Sequence of chain 5.A:
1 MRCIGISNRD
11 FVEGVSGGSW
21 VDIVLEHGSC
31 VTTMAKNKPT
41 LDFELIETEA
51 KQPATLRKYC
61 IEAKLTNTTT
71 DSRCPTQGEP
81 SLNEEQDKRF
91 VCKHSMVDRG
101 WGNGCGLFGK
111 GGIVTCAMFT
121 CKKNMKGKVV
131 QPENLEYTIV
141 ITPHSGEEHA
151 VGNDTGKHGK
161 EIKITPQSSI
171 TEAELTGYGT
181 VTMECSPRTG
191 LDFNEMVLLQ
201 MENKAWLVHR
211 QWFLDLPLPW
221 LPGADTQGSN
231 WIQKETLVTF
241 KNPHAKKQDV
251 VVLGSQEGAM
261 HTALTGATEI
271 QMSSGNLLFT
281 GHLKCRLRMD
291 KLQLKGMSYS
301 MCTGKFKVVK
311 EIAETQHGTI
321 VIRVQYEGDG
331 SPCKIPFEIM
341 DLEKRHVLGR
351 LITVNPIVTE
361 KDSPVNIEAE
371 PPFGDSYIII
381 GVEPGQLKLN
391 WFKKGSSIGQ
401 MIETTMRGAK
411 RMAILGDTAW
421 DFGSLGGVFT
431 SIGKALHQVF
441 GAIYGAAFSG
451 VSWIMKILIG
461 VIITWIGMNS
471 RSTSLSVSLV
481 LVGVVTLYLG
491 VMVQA

Binding-site contacts:
Ligand atom O5 contacts residue ASN153 of chain 34.A at 2.3 Å (h-bond).
Ligand atom C5 contacts residue HIS158 of chain 34.A at 4.0 Å.
Ligand atom C4 contacts residue ASN153 of chain 34.A at 4.2 Å.
Ligand atom C1 contacts residue ASN153 of chain 34.A at 1.4 Å.
Ligand atom N2 contacts residue ASN153 of chain 34.A at 3.1 Å (h-bond).
Ligand atom C7 contacts residue HIS149 of chain 34.A at 4.3 Å.
Ligand atom O6 contacts residue HIS149 of chain 34.A at 3.5 Å.
Ligand atom O5 contacts residue GLY156 of chain 34.A at 4.1 Å.
Ligand atom C6 contacts residue GLY156 of chain 34.A at 3.8 Å.
Ligand atom C3 contacts residue ASN153 of chain 34.A at 3.9 Å.
Ligand atom O6 contacts residue HIS158 of chain 34.A at 3.5 Å.
Ligand atom C1 contacts residue THR155 of chain 34.A at 3.9 Å.
Ligand atom C5 contacts residue ASN153 of chain 34.A at 3.6 Å.
Ligand atom C2 contacts residue HIS149 of chain 34.A at 3.4 Å.
Ligand atom C2 contacts residue ASN153 of chain 34.A at 2.5 Å.
Ligand atom O5 contacts residue THR155 of chain 34.A at 3.9 Å.
Ligand atom C5 contacts residue GLY156 of chain 34.A at 4.1 Å.
Ligand atom O7 contacts residue HIS149 of chain 34.A at 3.3 Å.
Ligand atom C5 contacts residue HIS149 of chain 34.A at 4.2 Å.
Ligand atom O5 contacts residue HIS158 of chain 34.A at 3.2 Å.
Ligand atom C4 contacts residue HIS149 of chain 34.A at 3.7 Å.
Ligand atom O5 contacts residue HIS149 of chain 34.A at 3.6 Å (h-bond).
Ligand atom N2 contacts residue HIS149 of chain 34.A at 4.2 Å.
Ligand atom O3 contacts residue HIS149 of chain 34.A at 4.2 Å.
Ligand atom C6 contacts residue HIS158 of chain 34.A at 3.6 Å.
Ligand atom C1 contacts residue HIS149 of chain 34.A at 3.6 Å.
Ligand atom C7 contacts residue ASN153 of chain 34.A at 4.1 Å.
Ligand atom C3 contacts residue HIS149 of chain 34.A at 4.3 Å.
Ligand atom C1 contacts residue HIS158 of chain 34.A at 4.2 Å.
Ligand atom C8 contacts residue ASN153 of chain 34.A at 4.5 Å.
Ligand atom C8 contacts residue GLY102 of chain 5.A at 3.5 Å.

Sequence of chain 34.A:
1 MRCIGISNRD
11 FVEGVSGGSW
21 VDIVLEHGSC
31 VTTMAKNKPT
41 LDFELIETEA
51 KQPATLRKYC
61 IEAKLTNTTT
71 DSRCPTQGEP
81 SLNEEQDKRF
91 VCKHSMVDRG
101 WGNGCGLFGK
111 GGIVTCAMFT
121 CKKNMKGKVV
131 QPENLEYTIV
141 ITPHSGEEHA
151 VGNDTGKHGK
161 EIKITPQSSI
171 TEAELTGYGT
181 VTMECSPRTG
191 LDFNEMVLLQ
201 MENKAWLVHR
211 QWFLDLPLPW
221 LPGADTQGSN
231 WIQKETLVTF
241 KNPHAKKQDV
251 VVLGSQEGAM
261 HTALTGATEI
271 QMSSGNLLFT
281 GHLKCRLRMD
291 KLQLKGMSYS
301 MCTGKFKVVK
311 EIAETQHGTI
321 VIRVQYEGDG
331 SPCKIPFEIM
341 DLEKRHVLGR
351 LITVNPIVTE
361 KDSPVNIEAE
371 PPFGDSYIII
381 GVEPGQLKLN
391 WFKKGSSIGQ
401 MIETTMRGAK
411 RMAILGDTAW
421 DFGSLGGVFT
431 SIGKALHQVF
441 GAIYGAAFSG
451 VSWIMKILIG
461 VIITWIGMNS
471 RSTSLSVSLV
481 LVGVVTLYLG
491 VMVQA

A protein and the small-molecule ligand that binds it are described below.
Small molecule (SMILES): CC(=O)N[C@H]1[C@H](O[C@H]2[C@H](O)[C@@H](NC(C)=O)CO[C@@H]2CO)O[C@H](CO)[C@@H](O)[C@@H]1O